Binding-site contacts:
Ligand atom O5 contacts residue ASN711 of chain 1.A at 2.4 Å (h-bond).
Ligand atom C4 contacts residue ASN711 of chain 1.A at 4.2 Å.
Ligand atom C6 contacts residue GLN681 of chain 1.A at 3.5 Å.
Ligand atom O6 contacts residue GLN681 of chain 1.A at 3.3 Å (h-bond).
Ligand atom C3 contacts residue ASN711 of chain 1.A at 3.8 Å.
Ligand atom O7 contacts residue ASN711 of chain 1.A at 3.6 Å.
Ligand atom C1 contacts residue ASN711 of chain 1.A at 1.4 Å.
Ligand atom N2 contacts residue ASN711 of chain 1.A at 2.9 Å (h-bond).
Ligand atom C5 contacts residue ASN711 of chain 1.A at 3.7 Å.
Ligand atom C2 contacts residue ASN711 of chain 1.A at 2.4 Å.
Ligand atom C7 contacts residue ASN711 of chain 1.A at 3.5 Å.

Sequence of chain 1.A:
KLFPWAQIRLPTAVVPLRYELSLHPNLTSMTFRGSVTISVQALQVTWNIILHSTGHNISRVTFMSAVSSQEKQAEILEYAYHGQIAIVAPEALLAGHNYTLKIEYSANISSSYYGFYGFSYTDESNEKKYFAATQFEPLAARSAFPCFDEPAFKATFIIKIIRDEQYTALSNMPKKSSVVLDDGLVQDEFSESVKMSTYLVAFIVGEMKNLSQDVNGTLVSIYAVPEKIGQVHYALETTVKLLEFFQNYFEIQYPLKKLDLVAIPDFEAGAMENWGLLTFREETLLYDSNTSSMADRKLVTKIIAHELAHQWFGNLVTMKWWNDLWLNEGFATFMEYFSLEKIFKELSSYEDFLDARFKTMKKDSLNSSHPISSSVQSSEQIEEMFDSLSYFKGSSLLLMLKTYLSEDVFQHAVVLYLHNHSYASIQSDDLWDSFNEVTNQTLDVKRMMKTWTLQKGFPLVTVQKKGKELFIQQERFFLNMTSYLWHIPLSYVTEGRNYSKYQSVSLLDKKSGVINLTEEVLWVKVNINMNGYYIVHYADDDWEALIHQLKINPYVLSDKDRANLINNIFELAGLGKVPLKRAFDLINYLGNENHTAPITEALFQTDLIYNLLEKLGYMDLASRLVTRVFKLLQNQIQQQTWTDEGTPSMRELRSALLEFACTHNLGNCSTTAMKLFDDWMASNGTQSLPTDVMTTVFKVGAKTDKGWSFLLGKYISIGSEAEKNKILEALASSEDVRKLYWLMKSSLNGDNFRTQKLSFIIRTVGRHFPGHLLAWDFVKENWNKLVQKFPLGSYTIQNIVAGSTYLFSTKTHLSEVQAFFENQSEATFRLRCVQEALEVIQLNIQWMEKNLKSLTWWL

The protein below binds the small molecule below.
Small molecule (SMILES): CC(=O)N[C@@H]1[C@@H](O)[C@H](O)[C@@H](CO)O[C@H]1O